Sequence of chain 2.A:
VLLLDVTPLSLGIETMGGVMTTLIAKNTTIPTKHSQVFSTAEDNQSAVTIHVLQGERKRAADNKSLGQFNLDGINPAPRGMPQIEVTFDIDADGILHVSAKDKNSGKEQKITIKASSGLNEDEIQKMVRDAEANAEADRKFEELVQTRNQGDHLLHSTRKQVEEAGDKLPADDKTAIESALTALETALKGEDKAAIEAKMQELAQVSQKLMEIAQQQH

Binding-site contacts:
Ligand atom CG contacts residue GLU14 of chain 2.A at 3.8 Å.
Ligand atom CA contacts residue SER39 of chain 2.A at 3.4 Å.
Ligand atom N contacts residue THR49 of chain 2.A at 2.7 Å (h-bond).
Ligand atom OG contacts residue GLN68 of chain 2.A at 3.3 Å (h-bond).
Ligand atom O contacts residue SER39 of chain 2.A at 2.9 Å (h-bond).
Ligand atom CA contacts residue THR49 of chain 2.A at 3.5 Å.
Ligand atom CZ contacts residue THR21 of chain 2.A at 3.8 Å.
Ligand atom CG1 contacts residue THR40 of chain 2.A at 3.4 Å.
Ligand atom NH1 contacts residue GLU14 of chain 2.A at 3.7 Å.
Ligand atom N contacts residue SER39 of chain 2.A at 2.9 Å (h-bond).
Ligand atom NH2 contacts residue THR21 of chain 2.A at 3.8 Å.
Ligand atom CG2 contacts residue ALA41 of chain 2.A at 3.3 Å (hydrophobic).
Ligand atom NH2 contacts residue THR49 of chain 2.A at 3.5 Å.
Ligand atom CD contacts residue THR49 of chain 2.A at 3.3 Å.
Ligand atom CZ contacts residue GLU14 of chain 2.A at 3.7 Å.
Ligand atom CB contacts residue ASN70 of chain 2.A at 3.5 Å.
Ligand atom CG2 contacts residue MET16 of chain 2.A at 3.1 Å (hydrophobic).
Ligand atom CG contacts residue GLN45 of chain 2.A at 3.7 Å.
Ligand atom C contacts residue SER39 of chain 2.A at 3.6 Å.
Ligand atom CA contacts residue THR49 of chain 2.A at 3.6 Å.
Ligand atom CB contacts residue GLN45 of chain 2.A at 3.5 Å.
Ligand atom CG contacts residue ILE50 of chain 2.A at 3.7 Å (hydrophobic).
Ligand atom O contacts residue THR49 of chain 2.A at 3.2 Å (h-bond).
Ligand atom C contacts residue THR49 of chain 2.A at 3.6 Å.
Ligand atom CB contacts residue THR49 of chain 2.A at 2.9 Å.
Ligand atom O contacts residue THR15 of chain 2.A at 3.2 Å.
Ligand atom O contacts residue VAL48 of chain 2.A at 3.6 Å.
Ligand atom O contacts residue PHE38 of chain 2.A at 3.6 Å.
Ligand atom O contacts residue MET16 of chain 2.A at 3.0 Å (h-bond).
Ligand atom O contacts residue THR49 of chain 2.A at 3.0 Å (h-bond).
Ligand atom CZ contacts residue GLN36 of chain 2.A at 3.5 Å.
Ligand atom CD contacts residue THR49 of chain 2.A at 3.5 Å.
Ligand atom CG1 contacts residue SER39 of chain 2.A at 3.7 Å.
Ligand atom CG contacts residue PHE38 of chain 2.A at 3.7 Å (hydrophobic).
Ligand atom NE contacts residue GLN36 of chain 2.A at 3.6 Å (h-bond).
Ligand atom C contacts residue THR49 of chain 2.A at 3.7 Å.
Ligand atom NE contacts residue GLU14 of chain 2.A at 2.9 Å (salt-bridge).
Ligand atom NH2 contacts residue GLN36 of chain 2.A at 2.7 Å (h-bond).
Ligand atom CB contacts residue PHE38 of chain 2.A at 3.6 Å (hydrophobic).
Ligand atom CB contacts residue GLU14 of chain 2.A at 3.3 Å.

The protein below binds the small molecule below.
Small molecule (SMILES): CC[C@H](C)[C@H](NC(=O)[C@@H]1CCCN1C(=O)[C@H](CCCN=C(N)N)NC(=O)[C@@H]1CCCN1C(=O)[C@H](CC1=NC=NC1)NC(=O)[C@@H](N)CO)C(=O)N[C@@H](CCCN=C(N)N)C(=O)N[C@H](C(=O)O)C(C)C